Sequence of chain 1.B:
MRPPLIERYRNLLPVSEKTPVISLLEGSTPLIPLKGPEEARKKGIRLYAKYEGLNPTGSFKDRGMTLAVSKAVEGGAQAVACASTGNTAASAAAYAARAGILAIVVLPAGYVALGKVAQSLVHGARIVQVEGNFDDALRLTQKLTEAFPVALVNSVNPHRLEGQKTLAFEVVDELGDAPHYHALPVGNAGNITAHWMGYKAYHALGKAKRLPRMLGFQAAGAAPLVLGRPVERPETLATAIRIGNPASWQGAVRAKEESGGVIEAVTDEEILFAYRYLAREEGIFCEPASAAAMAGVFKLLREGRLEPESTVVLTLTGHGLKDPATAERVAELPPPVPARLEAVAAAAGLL

Binding-site contacts:
Ligand atom OP1 contacts residue ASN188 of chain 1.B at 2.8 Å (h-bond).
Ligand atom C3 contacts residue ALA240 of chain 1.B at 3.5 Å (hydrophobic).
Ligand atom CAI contacts residue THR85 of chain 1.B at 3.5 Å.
Ligand atom O3B contacts residue THR88 of chain 1.B at 3.0 Å (h-bond).
Ligand atom CGI contacts residue PHE134 of chain 1.B at 3.3 Å (hydrophobic).
Ligand atom OP2 contacts residue ASN188 of chain 1.B at 3.3 Å (h-bond).
Ligand atom C6 contacts residue THR317 of chain 1.B at 3.5 Å.
Ligand atom CAI contacts residue LYS61 of chain 1.B at 3.3 Å.
Ligand atom OG1 contacts residue ASN154 of chain 1.B at 3.0 Å (h-bond).
Ligand atom OP2 contacts residue GLY187 of chain 1.B at 2.9 Å (h-bond).
Ligand atom N1 contacts residue THR317 of chain 1.B at 2.5 Å (h-bond).
Ligand atom OG1 contacts residue ARG160 of chain 1.B at 2.9 Å (salt-bridge).
Ligand atom O3B contacts residue ASN87 of chain 1.B at 3.0 Å (h-bond).
Ligand atom O3 contacts residue ALA240 of chain 1.B at 3.4 Å.
Ligand atom CBC contacts residue THR85 of chain 1.B at 3.2 Å.
Ligand atom OG3 contacts residue SER155 of chain 1.B at 2.7 Å (h-bond).
Ligand atom OP3 contacts residue GLY190 of chain 1.B at 3.3 Å (h-bond).
Ligand atom O3B contacts residue THR85 of chain 1.B at 3.3 Å (h-bond).
Ligand atom OG1 contacts residue SER155 of chain 1.B at 2.6 Å (h-bond).
Ligand atom OG3 contacts residue ASN188 of chain 1.B at 2.9 Å (h-bond).
Ligand atom O2B contacts residue SER84 of chain 1.B at 2.6 Å (h-bond).
Ligand atom C5A contacts residue GLY187 of chain 1.B at 3.4 Å.
Ligand atom PG contacts residue THR88 of chain 1.B at 3.5 Å.
Ligand atom OG2 contacts residue THR88 of chain 1.B at 2.6 Å (h-bond).
Ligand atom C2 contacts residue THR317 of chain 1.B at 3.3 Å.
Ligand atom O2B contacts residue THR88 of chain 1.B at 3.4 Å (h-bond).
Ligand atom N4A contacts residue LYS61 of chain 1.B at 3.0 Å (salt-bridge).
Ligand atom CBC contacts residue THR88 of chain 1.B at 3.3 Å.
Ligand atom C4A contacts residue ALA240 of chain 1.B at 3.5 Å (hydrophobic).
Ligand atom O3B contacts residue SER84 of chain 1.B at 3.5 Å (h-bond).
Ligand atom OG2 contacts residue ARG160 of chain 1.B at 2.7 Å (salt-bridge).
Ligand atom C2A contacts residue GLU287 of chain 1.B at 3.2 Å.
Ligand atom CBC contacts residue SER84 of chain 1.B at 3.4 Å.
Ligand atom OP2 contacts residue ALA189 of chain 1.B at 2.8 Å (h-bond).
Ligand atom C2A contacts residue ASN87 of chain 1.B at 3.2 Å.
Ligand atom OP3 contacts residue ASN191 of chain 1.B at 2.7 Å (h-bond).
Ligand atom O2B contacts residue THR85 of chain 1.B at 2.9 Å (h-bond).
Ligand atom OG2 contacts residue LYS61 of chain 1.B at 2.7 Å (salt-bridge).
Ligand atom C2A contacts residue THR317 of chain 1.B at 3.2 Å.
Ligand atom O3 contacts residue ASN87 of chain 1.B at 2.7 Å (h-bond).

The small molecule below binds the protein below.
Small molecule (SMILES): Cc1ncc(COP(=O)(O)O)c(CN/C(=C/CCP(=O)(O)O)C(=O)O)c1O